This small molecule binds to this protein.
Small molecule (SMILES): CC(=O)N[C@@H]1[C@@H](O)[C@H](O)[C@@H](CO)O[C@H]1O

Sequence of chain 52.A:
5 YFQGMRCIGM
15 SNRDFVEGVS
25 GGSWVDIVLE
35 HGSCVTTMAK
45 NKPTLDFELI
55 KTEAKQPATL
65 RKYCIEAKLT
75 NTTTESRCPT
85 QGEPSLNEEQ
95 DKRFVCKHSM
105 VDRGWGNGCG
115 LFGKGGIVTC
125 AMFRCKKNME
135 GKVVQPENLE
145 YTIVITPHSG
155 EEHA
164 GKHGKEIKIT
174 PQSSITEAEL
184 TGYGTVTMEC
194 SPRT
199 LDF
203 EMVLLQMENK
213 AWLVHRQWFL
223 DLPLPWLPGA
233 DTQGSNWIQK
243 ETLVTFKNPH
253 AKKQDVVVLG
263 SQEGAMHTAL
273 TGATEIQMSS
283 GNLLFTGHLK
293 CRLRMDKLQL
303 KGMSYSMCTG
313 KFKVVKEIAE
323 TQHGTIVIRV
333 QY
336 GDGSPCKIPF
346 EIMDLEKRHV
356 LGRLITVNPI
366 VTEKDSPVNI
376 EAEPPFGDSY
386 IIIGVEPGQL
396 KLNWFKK

Binding-site contacts:
Ligand atom C2 contacts residue NAG1 of chain 52.N at 4.1 Å.
Ligand atom O6 contacts residue ASN75 of chain 52.A at 3.8 Å.
Ligand atom C8 contacts residue PHE98 of chain 52.A at 3.6 Å (hydrophobic).
Ligand atom C7 contacts residue MET126 of chain 52.A at 3.8 Å (hydrophobic).
Ligand atom N2 contacts residue ASN75 of chain 52.A at 3.0 Å (h-bond).
Ligand atom O4 contacts residue NAG1 of chain 52.N at 1.6 Å.
Ligand atom C5 contacts residue ASN75 of chain 52.A at 3.2 Å.
Ligand atom O5 contacts residue THR48 of chain 52.B at 4.0 Å.
Ligand atom C5 contacts residue NAG1 of chain 52.N at 3.7 Å.
Ligand atom C1 contacts residue ASN75 of chain 52.A at 1.3 Å.
Ligand atom O7 contacts residue MET126 of chain 52.A at 3.1 Å.
Ligand atom O6 contacts residue THR48 of chain 52.B at 4.0 Å.
Ligand atom C8 contacts residue MET126 of chain 52.A at 3.7 Å (hydrophobic).
Ligand atom C4 contacts residue ASN75 of chain 52.A at 4.0 Å.
Ligand atom C4 contacts residue NAG1 of chain 52.N at 2.9 Å.
Ligand atom O7 contacts residue ASN75 of chain 52.A at 3.2 Å (h-bond).
Ligand atom C6 contacts residue THR48 of chain 52.B at 4.4 Å.
Ligand atom C6 contacts residue CYS45 of chain 52.B at 4.4 Å (hydrophobic).
Ligand atom C8 contacts residue ASN75 of chain 52.A at 3.0 Å.
Ligand atom O6 contacts residue CYS45 of chain 52.B at 3.4 Å (h-bond).
Ligand atom O5 contacts residue ASN75 of chain 52.A at 2.1 Å (h-bond).
Ligand atom O6 contacts residue NAG1 of chain 52.N at 4.1 Å.
Ligand atom O6 contacts residue GLU46 of chain 52.B at 3.8 Å.
Ligand atom C6 contacts residue ASN75 of chain 52.A at 3.8 Å.
Ligand atom O3 contacts residue NAG1 of chain 52.N at 2.4 Å (h-bond).
Ligand atom C3 contacts residue ASN75 of chain 52.A at 3.5 Å.
Ligand atom C2 contacts residue ASN75 of chain 52.A at 2.6 Å.
Ligand atom C7 contacts residue ASN75 of chain 52.A at 2.8 Å.
Ligand atom C3 contacts residue NAG1 of chain 52.N at 3.3 Å.
Ligand atom C6 contacts residue NAG1 of chain 52.N at 3.4 Å.

Sequence of chain 52.B:
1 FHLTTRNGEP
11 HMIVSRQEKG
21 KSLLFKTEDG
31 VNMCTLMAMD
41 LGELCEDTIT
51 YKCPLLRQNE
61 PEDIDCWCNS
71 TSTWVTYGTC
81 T